Binding-site contacts:
Ligand atom N06 contacts residue VAL42 of chain 1.A at 3.6 Å.
Ligand atom C01 contacts residue ILE88 of chain 1.A at 3.7 Å (hydrophobic).
Ligand atom C07 contacts residue LEU170 of chain 1.A at 3.5 Å (hydrophobic).
Ligand atom O08 contacts residue ALA38 of chain 1.A at 3.7 Å.
Ligand atom C17 contacts residue ALA115 of chain 1.A at 3.5 Å (hydrophobic).
Ligand atom O08 contacts residue GLY37 of chain 1.A at 3.5 Å (h-bond).
Ligand atom C28 contacts residue ASP114 of chain 1.A at 3.7 Å.
Ligand atom C19 contacts residue ASP114 of chain 1.A at 3.6 Å.
Ligand atom C17 contacts residue GLY37 of chain 1.A at 3.5 Å.
Ligand atom C29 contacts residue ASP114 of chain 1.A at 3.3 Å.
Ligand atom C01 contacts residue LEU90 of chain 1.A at 3.6 Å (hydrophobic).
Ligand atom C07 contacts residue VAL42 of chain 1.A at 3.7 Å (hydrophobic).
Ligand atom N12 contacts residue MET113 of chain 1.A at 3.1 Å (h-bond).
Ligand atom C18 contacts residue ASP114 of chain 1.A at 3.4 Å.
Ligand atom N09 contacts residue MET110 of chain 1.A at 3.6 Å.
Ligand atom C30 contacts residue MET113 of chain 1.A at 3.4 Å (hydrophobic).
Ligand atom N23 contacts residue LEU112 of chain 1.A at 3.7 Å.
Ligand atom C16 contacts residue GLY37 of chain 1.A at 3.4 Å.
Ligand atom C17 contacts residue ILE34 of chain 1.A at 3.7 Å (hydrophobic).
Ligand atom C20 contacts residue MET113 of chain 1.A at 3.2 Å (hydrophobic).
Ligand atom N06 contacts residue LEU170 of chain 1.A at 3.7 Å.
Ligand atom O08 contacts residue LEU170 of chain 1.A at 3.7 Å.
Ligand atom C01 contacts residue MET110 of chain 1.A at 3.7 Å (hydrophobic).
Ligand atom C30 contacts residue LEU112 of chain 1.A at 3.5 Å (hydrophobic).
Ligand atom C03 contacts residue MET110 of chain 1.A at 3.6 Å (hydrophobic).
Ligand atom C17 contacts residue SER36 of chain 1.A at 3.7 Å.
Ligand atom N23 contacts residue MET113 of chain 1.A at 2.8 Å (h-bond).
Ligand atom C19 contacts residue MET113 of chain 1.A at 3.7 Å (hydrophobic).
Ligand atom C28 contacts residue LEU112 of chain 1.A at 3.6 Å (hydrophobic).
Ligand atom C24 contacts residue MET113 of chain 1.A at 3.5 Å (hydrophobic).
Ligand atom C03 contacts residue LYS57 of chain 1.A at 3.7 Å.
Ligand atom C16 contacts residue ILE34 of chain 1.A at 3.7 Å (hydrophobic).
Ligand atom C21 contacts residue MET113 of chain 1.A at 3.7 Å (hydrophobic).
Ligand atom C11 contacts residue ALA55 of chain 1.A at 3.5 Å (hydrophobic).
Ligand atom C30 contacts residue ASP114 of chain 1.A at 3.2 Å.
Ligand atom C11 contacts residue MET113 of chain 1.A at 3.7 Å (hydrophobic).
Ligand atom C24 contacts residue LEU112 of chain 1.A at 3.6 Å (hydrophobic).
Ligand atom C01 contacts residue LEU108 of chain 1.A at 3.4 Å (hydrophobic).
Ligand atom C21 contacts residue ASP114 of chain 1.A at 3.6 Å.
Ligand atom C04 contacts residue LYS57 of chain 1.A at 3.6 Å.

The protein below binds the small molecule below.
Small molecule (SMILES): Cc1ccc(NC(=O)Nc2cnn(-c3cccc(C(=O)Nc4ccnc(C)c4)c3)c2)cc1

Sequence of chain 1.A:
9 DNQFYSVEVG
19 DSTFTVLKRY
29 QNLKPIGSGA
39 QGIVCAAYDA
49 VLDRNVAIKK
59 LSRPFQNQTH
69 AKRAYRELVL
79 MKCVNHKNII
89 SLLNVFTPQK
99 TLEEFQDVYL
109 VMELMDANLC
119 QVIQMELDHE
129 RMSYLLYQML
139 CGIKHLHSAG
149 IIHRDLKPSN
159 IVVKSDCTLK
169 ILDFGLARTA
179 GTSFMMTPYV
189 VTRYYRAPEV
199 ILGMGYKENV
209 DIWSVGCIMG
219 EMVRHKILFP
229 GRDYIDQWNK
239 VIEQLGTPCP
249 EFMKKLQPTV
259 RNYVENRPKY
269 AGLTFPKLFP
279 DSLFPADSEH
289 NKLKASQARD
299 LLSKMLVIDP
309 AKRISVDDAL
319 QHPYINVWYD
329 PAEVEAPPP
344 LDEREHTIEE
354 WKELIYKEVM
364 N